Sequence of chain 1.A:
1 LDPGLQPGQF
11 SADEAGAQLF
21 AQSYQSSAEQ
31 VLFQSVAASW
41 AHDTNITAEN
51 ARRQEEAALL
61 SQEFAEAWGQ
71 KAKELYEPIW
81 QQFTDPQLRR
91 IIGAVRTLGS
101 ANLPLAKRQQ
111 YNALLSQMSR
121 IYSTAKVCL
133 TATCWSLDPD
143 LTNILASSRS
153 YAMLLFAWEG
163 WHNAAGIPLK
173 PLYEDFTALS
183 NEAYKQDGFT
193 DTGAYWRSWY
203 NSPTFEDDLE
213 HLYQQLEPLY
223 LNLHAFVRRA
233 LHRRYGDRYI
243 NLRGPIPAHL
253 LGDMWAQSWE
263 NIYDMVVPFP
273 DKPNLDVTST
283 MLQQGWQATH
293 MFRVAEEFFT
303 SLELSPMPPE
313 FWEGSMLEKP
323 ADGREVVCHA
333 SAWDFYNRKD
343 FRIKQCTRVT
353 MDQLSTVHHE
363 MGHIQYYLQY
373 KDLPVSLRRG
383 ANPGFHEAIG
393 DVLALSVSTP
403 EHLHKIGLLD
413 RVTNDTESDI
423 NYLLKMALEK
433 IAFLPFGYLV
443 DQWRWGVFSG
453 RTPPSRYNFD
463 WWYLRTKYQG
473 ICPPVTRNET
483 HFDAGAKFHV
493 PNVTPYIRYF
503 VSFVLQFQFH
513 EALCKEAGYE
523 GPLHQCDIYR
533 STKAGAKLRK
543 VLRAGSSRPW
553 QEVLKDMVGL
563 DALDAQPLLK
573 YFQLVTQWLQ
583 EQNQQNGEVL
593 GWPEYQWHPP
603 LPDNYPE

Binding-site contacts:
Ligand atom O6 contacts residue ASN50 of chain 1.A at 3.3 Å (h-bond).
Ligand atom C8 contacts residue ASP324 of chain 1.A at 3.9 Å.
Ligand atom O5 contacts residue ASN50 of chain 1.A at 3.1 Å (h-bond).
Ligand atom C1 contacts residue ASN45 of chain 1.A at 1.4 Å.
Ligand atom O6 contacts residue GLU49 of chain 1.A at 3.5 Å.
Ligand atom O6 contacts residue ARG53 of chain 1.A at 3.9 Å.
Ligand atom O6 contacts residue THR47 of chain 1.A at 3.1 Å (h-bond).
Ligand atom O7 contacts residue ARG326 of chain 1.A at 4.5 Å.
Ligand atom N2 contacts residue ARG326 of chain 1.A at 4.4 Å.
Ligand atom O5 contacts residue THR47 of chain 1.A at 4.1 Å.
Ligand atom C1 contacts residue THR47 of chain 1.A at 4.2 Å.
Ligand atom C8 contacts residue GLU49 of chain 1.A at 4.0 Å.
Ligand atom C1 contacts residue ASN50 of chain 1.A at 3.8 Å.
Ligand atom N2 contacts residue ASN45 of chain 1.A at 2.9 Å (h-bond).
Ligand atom C8 contacts residue ARG326 of chain 1.A at 3.3 Å.
Ligand atom C5 contacts residue ASN50 of chain 1.A at 4.2 Å.
Ligand atom C6 contacts residue ASN50 of chain 1.A at 3.7 Å.
Ligand atom C5 contacts residue ASN45 of chain 1.A at 3.6 Å.
Ligand atom O5 contacts residue ASN45 of chain 1.A at 2.3 Å (h-bond).
Ligand atom C6 contacts residue ARG53 of chain 1.A at 3.6 Å.
Ligand atom C6 contacts residue THR47 of chain 1.A at 4.4 Å.
Ligand atom C7 contacts residue ARG326 of chain 1.A at 3.9 Å.
Ligand atom C4 contacts residue ASN45 of chain 1.A at 4.2 Å.
Ligand atom C3 contacts residue ASN45 of chain 1.A at 3.8 Å.
Ligand atom O7 contacts residue ASN45 of chain 1.A at 3.5 Å (h-bond).
Ligand atom C7 contacts residue ASN45 of chain 1.A at 3.4 Å.
Ligand atom C2 contacts residue ASN45 of chain 1.A at 2.5 Å.

A small-molecule ligand and the protein it binds are described below.
Small molecule (SMILES): CC(=O)N[C@H]1[C@H](O[C@H]2[C@H](O)[C@@H](NC(C)=O)CO[C@@H]2CO)O[C@H](CO)[C@@H](O)[C@@H]1O